The small molecule below binds the protein below.
Small molecule (SMILES): CC(C)C[C@@H]1NC(=O)CNC(=O)[C@H](CC(C)C)NC(=O)[C@H](CO)NC(=O)[C@H](CCCCN)NC(=O)[C@@H]2CSSC[C@@H](C(=O)N[C@H](C(N)=O)C(C)C)NC(=O)[C@H](C)NC(=O)[C@@H]3CSSC[C@H](NC(=O)[C@H](Cc4ccccc4)NC(=O)[C@H](CC4=NC=NC4)NC(=O)[C@H](CC(C)C)NC(=O)[C@H](CC(N)=O)NC(=O)CCSSC[C@H](NC(=O)[C@H](CCCN=C(N)N)NC(=O)CNC(=O)[C@H](CC(C)C)NC1=O)C(=O)N[C@@H](C)C(=O)N1CCC[C@@H]1C(=O)N[C@@H]([C@@H](C)O)C(=O)N[C@@H](Cc1ccc(OCC4CCCCC4)cc1)C(=O)N3)C(=O)N[C@@H](CCC(N)=O)C(=O)N[C@@H](CC(C)C)C(=O)N[C@@H](CCCN=C(N)N)C(=O)N2

Sequence of chain 1.A:
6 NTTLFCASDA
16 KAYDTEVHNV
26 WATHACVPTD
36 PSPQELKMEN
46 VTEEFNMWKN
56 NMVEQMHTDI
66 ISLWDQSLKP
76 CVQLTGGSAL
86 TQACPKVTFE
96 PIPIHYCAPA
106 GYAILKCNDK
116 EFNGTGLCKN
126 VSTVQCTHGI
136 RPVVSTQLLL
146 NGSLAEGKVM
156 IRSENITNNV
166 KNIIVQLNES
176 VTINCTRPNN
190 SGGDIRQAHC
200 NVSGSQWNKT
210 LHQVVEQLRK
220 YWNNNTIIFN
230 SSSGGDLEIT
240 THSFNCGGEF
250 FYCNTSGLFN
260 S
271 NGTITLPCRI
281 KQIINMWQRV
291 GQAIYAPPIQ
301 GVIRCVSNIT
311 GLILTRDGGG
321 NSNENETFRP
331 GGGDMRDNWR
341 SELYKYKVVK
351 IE

Binding-site contacts:
Ligand atom O contacts residue GLY234 of chain 1.A at 3.5 Å.
Ligand atom CB contacts residue ASP235 of chain 1.A at 3.7 Å.
Ligand atom CA contacts residue ASP235 of chain 1.A at 3.8 Å.
Ligand atom O contacts residue SER232 of chain 1.A at 2.9 Å (h-bond).
Ligand atom CD1 contacts residue SER232 of chain 1.A at 3.5 Å.
Ligand atom C7 contacts residue GLU237 of chain 1.A at 3.8 Å.
Ligand atom CB contacts residue GLY233 of chain 1.A at 3.8 Å.
Ligand atom N contacts residue ASP235 of chain 1.A at 3.0 Å (salt-bridge).
Ligand atom CA contacts residue VAL290 of chain 1.A at 3.6 Å (hydrophobic).
Ligand atom CE1 contacts residue GLU237 of chain 1.A at 3.8 Å.
Ligand atom O contacts residue GLY333 of chain 1.A at 3.7 Å.
Ligand atom CG2 contacts residue TRP287 of chain 1.A at 3.4 Å (hydrophobic).
Ligand atom CG contacts residue ILE238 of chain 1.A at 3.8 Å (hydrophobic).
Ligand atom O contacts residue ILE238 of chain 1.A at 3.6 Å.
Ligand atom CB contacts residue ASP235 of chain 1.A at 3.8 Å.
Ligand atom CB contacts residue ASP334 of chain 1.A at 3.8 Å.
Ligand atom C6 contacts residue PHE243 of chain 1.A at 3.8 Å (hydrophobic).
Ligand atom CB contacts residue MET286 of chain 1.A at 3.6 Å (hydrophobic).
Ligand atom C2 contacts residue TRP287 of chain 1.A at 3.6 Å (hydrophobic).
Ligand atom CE1 contacts residue ASN285 of chain 1.A at 3.5 Å.
Ligand atom OH contacts residue TRP287 of chain 1.A at 3.4 Å.
Ligand atom N contacts residue GLY233 of chain 1.A at 3.3 Å (h-bond).
Ligand atom CB contacts residue GLY332 of chain 1.A at 3.5 Å.
Ligand atom C7 contacts residue ASN285 of chain 1.A at 3.5 Å.
Ligand atom N contacts residue VAL290 of chain 1.A at 3.6 Å.
Ligand atom C contacts residue VAL290 of chain 1.A at 3.6 Å (hydrophobic).
Ligand atom CE2 contacts residue GLY333 of chain 1.A at 3.5 Å.
Ligand atom OG1 contacts residue TRP287 of chain 1.A at 3.4 Å.
Ligand atom NH2 contacts residue THR315 of chain 1.A at 3.6 Å.
Ligand atom OG1 contacts residue MET286 of chain 1.A at 2.9 Å (h-bond).
Ligand atom CD2 contacts residue ILE238 of chain 1.A at 3.3 Å (hydrophobic).
Ligand atom C4 contacts residue THR141 of chain 1.A at 3.5 Å.
Ligand atom CD2 contacts residue GLY333 of chain 1.A at 3.4 Å.
Ligand atom C4 contacts residue MET335 of chain 1.A at 3.7 Å (hydrophobic).
Ligand atom N contacts residue SER232 of chain 1.A at 3.3 Å (h-bond).
Ligand atom NH1 contacts residue VAL165 of chain 1.A at 3.4 Å.
Ligand atom C5 contacts residue SER242 of chain 1.A at 3.0 Å.
Ligand atom OH contacts residue MET335 of chain 1.A at 3.5 Å.
Ligand atom NH1 contacts residue ASP235 of chain 1.A at 2.9 Å (salt-bridge).
Ligand atom O contacts residue ASP235 of chain 1.A at 3.2 Å (salt-bridge).